Sequence of chain 1.A:
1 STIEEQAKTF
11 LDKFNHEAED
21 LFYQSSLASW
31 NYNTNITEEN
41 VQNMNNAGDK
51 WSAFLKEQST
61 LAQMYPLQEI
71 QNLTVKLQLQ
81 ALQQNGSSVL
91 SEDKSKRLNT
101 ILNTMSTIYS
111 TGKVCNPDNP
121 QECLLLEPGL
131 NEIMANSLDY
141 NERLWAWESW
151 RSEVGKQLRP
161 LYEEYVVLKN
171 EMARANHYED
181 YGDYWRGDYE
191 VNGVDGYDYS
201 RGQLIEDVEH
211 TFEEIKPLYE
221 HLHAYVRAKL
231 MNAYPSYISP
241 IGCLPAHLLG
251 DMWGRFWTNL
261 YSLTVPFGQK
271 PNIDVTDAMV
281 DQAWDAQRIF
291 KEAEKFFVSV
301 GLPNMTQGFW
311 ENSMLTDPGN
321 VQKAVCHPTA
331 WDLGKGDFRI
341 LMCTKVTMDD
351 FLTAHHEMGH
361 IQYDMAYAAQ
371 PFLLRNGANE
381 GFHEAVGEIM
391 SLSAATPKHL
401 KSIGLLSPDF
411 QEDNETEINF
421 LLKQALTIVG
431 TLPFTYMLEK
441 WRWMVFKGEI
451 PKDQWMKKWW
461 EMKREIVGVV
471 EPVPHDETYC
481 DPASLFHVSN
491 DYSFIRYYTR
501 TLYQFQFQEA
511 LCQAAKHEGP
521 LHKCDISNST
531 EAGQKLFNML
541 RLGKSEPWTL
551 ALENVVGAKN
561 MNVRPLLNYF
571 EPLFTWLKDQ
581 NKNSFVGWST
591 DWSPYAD

Binding-site contacts:
Ligand atom C4 contacts residue ASN528 of chain 1.A at 4.2 Å.
Ligand atom C8 contacts residue ASP525 of chain 1.A at 4.3 Å.
Ligand atom C8 contacts residue ASN528 of chain 1.A at 4.5 Å.
Ligand atom C7 contacts residue ASN528 of chain 1.A at 3.4 Å.
Ligand atom C1 contacts residue ASN528 of chain 1.A at 1.4 Å.
Ligand atom C8 contacts residue SER527 of chain 1.A at 3.8 Å.
Ligand atom C8 contacts residue SER402 of chain 1.A at 3.7 Å.
Ligand atom C3 contacts residue ASN528 of chain 1.A at 3.8 Å.
Ligand atom O7 contacts residue ASN528 of chain 1.A at 3.5 Å (h-bond).
Ligand atom C7 contacts residue SER402 of chain 1.A at 4.2 Å.
Ligand atom C2 contacts residue ASN528 of chain 1.A at 2.5 Å.
Ligand atom O5 contacts residue ASN528 of chain 1.A at 2.4 Å (h-bond).
Ligand atom N2 contacts residue ASN528 of chain 1.A at 2.9 Å (h-bond).
Ligand atom O3 contacts residue SER402 of chain 1.A at 4.2 Å.
Ligand atom C5 contacts residue ASN528 of chain 1.A at 3.7 Å.

The small molecule below binds the protein below.
Small molecule (SMILES): CC(=O)N[C@@H]1[C@@H](O)[C@H](O)[C@@H](CO)O[C@H]1O